Sequence of chain 2.A:
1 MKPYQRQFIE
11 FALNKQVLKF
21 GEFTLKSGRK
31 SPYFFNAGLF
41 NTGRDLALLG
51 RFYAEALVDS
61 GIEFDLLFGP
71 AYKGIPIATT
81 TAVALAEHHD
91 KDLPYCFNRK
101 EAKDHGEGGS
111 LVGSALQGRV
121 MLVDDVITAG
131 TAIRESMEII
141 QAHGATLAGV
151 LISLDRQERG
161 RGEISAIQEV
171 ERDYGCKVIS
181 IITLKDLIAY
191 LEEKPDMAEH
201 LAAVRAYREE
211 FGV

Binding-site contacts:
Ligand atom O1 contacts residue MG1 of chain 1.B at 2.9 Å.
Ligand atom O1A contacts residue MG1 of chain 1.B at 3.6 Å.
Ligand atom O1P contacts residue ILE127 of chain 1.A at 3.6 Å.
Ligand atom O3P contacts residue LYS26 of chain 1.A at 3.5 Å (salt-bridge).
Ligand atom O3 contacts residue ASP124 of chain 1.A at 3.0 Å (salt-bridge).
Ligand atom PA contacts residue MG1 of chain 1.B at 3.1 Å.
Ligand atom PB contacts residue TYR72 of chain 1.A at 3.7 Å.
Ligand atom C1 contacts residue LYS73 of chain 1.A at 3.5 Å.
Ligand atom O2B contacts residue ARG99 of chain 2.A at 3.4 Å (salt-bridge).
Ligand atom O3B contacts residue ALA71 of chain 1.A at 3.6 Å.
Ligand atom O3P contacts residue ALA129 of chain 1.A at 3.1 Å (h-bond).
Ligand atom C2 contacts residue ASP125 of chain 1.A at 3.7 Å.
Ligand atom O3B contacts residue MG1 of chain 1.B at 2.9 Å.
Ligand atom O2B contacts residue LYS100 of chain 1.A at 2.8 Å (salt-bridge).
Ligand atom O3B contacts residue TYR72 of chain 1.A at 2.7 Å (h-bond).
Ligand atom O1P contacts residue GLY130 of chain 1.A at 3.0 Å (h-bond).
Ligand atom O3P contacts residue THR128 of chain 1.A at 2.6 Å (h-bond).
Ligand atom PB contacts residue MG1 of chain 1.B at 3.3 Å.
Ligand atom O2P contacts residue ALA132 of chain 1.A at 3.0 Å (h-bond).
Ligand atom O1P contacts residue THR128 of chain 1.A at 3.1 Å (h-bond).
Ligand atom O3B contacts residue LYS73 of chain 1.A at 2.3 Å (salt-bridge).
Ligand atom O1B contacts residue LYS73 of chain 1.A at 2.9 Å.
Ligand atom C5 contacts residue VAL126 of chain 1.A at 3.5 Å (hydrophobic).
Ligand atom PB contacts residue ARG99 of chain 2.A at 3.6 Å.
Ligand atom PB contacts residue LYS73 of chain 1.A at 3.6 Å.
Ligand atom O3 contacts residue MG1 of chain 1.B at 2.8 Å.
Ligand atom P contacts residue THR128 of chain 1.A at 3.5 Å.
Ligand atom C3 contacts residue MG1 of chain 1.B at 3.6 Å.
Ligand atom P contacts residue ALA129 of chain 1.A at 3.6 Å.
Ligand atom O2 contacts residue LYS73 of chain 1.A at 3.2 Å (salt-bridge).
Ligand atom C3 contacts residue ASP125 of chain 1.A at 3.4 Å.
Ligand atom O2P contacts residue THR131 of chain 1.A at 3.2 Å (h-bond).
Ligand atom C2 contacts residue LYS73 of chain 1.A at 3.5 Å.
Ligand atom O3A contacts residue LYS73 of chain 1.A at 3.2 Å (salt-bridge).
Ligand atom O2 contacts residue MG1 of chain 1.B at 2.5 Å.
Ligand atom O2A contacts residue LYS73 of chain 1.A at 3.6 Å.
Ligand atom O1P contacts residue ALA129 of chain 1.A at 3.3 Å (h-bond).
Ligand atom C2 contacts residue MG1 of chain 1.B at 3.5 Å.
Ligand atom O3A contacts residue MG1 of chain 1.B at 2.6 Å.
Ligand atom O1B contacts residue ARG99 of chain 2.A at 2.3 Å (salt-bridge).

Sequence of chain 1.A:
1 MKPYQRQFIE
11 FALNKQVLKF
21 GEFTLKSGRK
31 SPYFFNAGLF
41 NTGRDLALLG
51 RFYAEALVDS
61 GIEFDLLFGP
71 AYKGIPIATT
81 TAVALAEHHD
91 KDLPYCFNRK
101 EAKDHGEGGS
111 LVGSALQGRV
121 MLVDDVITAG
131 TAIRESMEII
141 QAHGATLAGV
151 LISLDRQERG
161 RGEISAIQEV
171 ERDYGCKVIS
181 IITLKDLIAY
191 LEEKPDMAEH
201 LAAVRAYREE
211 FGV

The protein below binds the small molecule below.
Small molecule (SMILES): O=P(O)(O)OC[C@H]1O[C@H](O[P](=O)(O)OP(=O)(O)O)[C@H](O)[C@@H]1O